The small molecule below binds the protein below.
Small molecule (SMILES): Nc1nc(N)c(N=O)c(=O)[nH]1

Binding-site contacts:
Ligand atom N6 contacts residue ARG274 of chain 2.B at 4.1 Å.
Ligand atom C5 contacts residue MET165 of chain 2.B at 3.9 Å (hydrophobic).
Ligand atom O10 contacts residue ARG274 of chain 2.B at 3.8 Å.
Ligand atom C5 contacts residue LEU234 of chain 2.B at 4.1 Å (hydrophobic).
Ligand atom O10 contacts residue LYS240 of chain 2.B at 2.8 Å (salt-bridge).
Ligand atom N6 contacts residue ASN140 of chain 2.B at 3.1 Å (h-bond).
Ligand atom C7 contacts residue ASN140 of chain 2.B at 3.8 Å.
Ligand atom N9 contacts residue ARG274 of chain 2.B at 3.5 Å (salt-bridge).
Ligand atom O2 contacts residue GLY236 of chain 2.B at 3.4 Å (h-bond).
Ligand atom N3 contacts residue MET165 of chain 2.B at 3.7 Å.
Ligand atom N3 contacts residue ARG274 of chain 2.B at 4.1 Å.
Ligand atom N9 contacts residue LYS240 of chain 2.B at 4.0 Å.
Ligand atom N8 contacts residue ASP204 of chain 2.B at 2.8 Å (salt-bridge).
Ligand atom O10 contacts residue PHE209 of chain 2.B at 3.3 Å.
Ligand atom N12 contacts residue ASP121 of chain 2.B at 3.3 Å (salt-bridge).
Ligand atom C4 contacts residue PHE209 of chain 2.B at 4.0 Å (hydrophobic).
Ligand atom N3 contacts residue LEU234 of chain 2.B at 4.0 Å.
Ligand atom N8 contacts residue ILE163 of chain 2.B at 3.5 Å.
Ligand atom C7 contacts residue ILE142 of chain 2.B at 3.5 Å (hydrophobic).
Ligand atom O2 contacts residue ASP204 of chain 2.B at 4.0 Å.
Ligand atom N12 contacts residue ILE142 of chain 2.B at 3.2 Å.
Ligand atom C7 contacts residue ARG274 of chain 2.B at 3.9 Å.
Ligand atom C5 contacts residue ASP204 of chain 2.B at 3.2 Å.
Ligand atom N6 contacts residue ILE142 of chain 2.B at 3.6 Å.
Ligand atom C1 contacts residue ASP204 of chain 2.B at 3.8 Å.
Ligand atom C5 contacts residue ASN140 of chain 2.B at 3.4 Å.
Ligand atom N3 contacts residue ASP204 of chain 2.B at 2.7 Å (salt-bridge).
Ligand atom O2 contacts residue PHE209 of chain 2.B at 4.0 Å.
Ligand atom C1 contacts residue LYS240 of chain 2.B at 3.9 Å.
Ligand atom N12 contacts residue ARG274 of chain 2.B at 3.9 Å.
Ligand atom O2 contacts residue LYS240 of chain 2.B at 2.8 Å (salt-bridge).
Ligand atom N8 contacts residue LEU234 of chain 2.B at 3.5 Å.
Ligand atom C1 contacts residue PHE209 of chain 2.B at 4.2 Å (hydrophobic).
Ligand atom N8 contacts residue ASN140 of chain 2.B at 2.6 Å (h-bond).
Ligand atom C5 contacts residue ARG274 of chain 2.B at 4.1 Å.
Ligand atom N9 contacts residue PHE209 of chain 2.B at 3.6 Å.
Ligand atom N12 contacts residue ASN140 of chain 2.B at 4.0 Å.
Ligand atom C4 contacts residue ARG274 of chain 2.B at 3.7 Å.
Ligand atom C1 contacts residue ARG274 of chain 2.B at 4.1 Å.
Ligand atom C1 contacts residue MET165 of chain 2.B at 3.8 Å (hydrophobic).

Sequence of chain 2.B:
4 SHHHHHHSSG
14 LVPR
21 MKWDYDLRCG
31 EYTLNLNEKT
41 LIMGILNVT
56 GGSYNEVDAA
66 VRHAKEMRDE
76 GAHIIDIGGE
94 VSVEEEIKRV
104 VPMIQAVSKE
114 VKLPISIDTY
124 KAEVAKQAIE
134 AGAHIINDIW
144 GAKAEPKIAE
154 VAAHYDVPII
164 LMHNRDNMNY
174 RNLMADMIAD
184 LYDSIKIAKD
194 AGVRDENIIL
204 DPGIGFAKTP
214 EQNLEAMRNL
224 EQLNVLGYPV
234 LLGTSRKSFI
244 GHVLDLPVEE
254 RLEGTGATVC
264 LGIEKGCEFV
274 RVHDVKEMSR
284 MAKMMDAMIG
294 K